Sequence of chain 1.B:
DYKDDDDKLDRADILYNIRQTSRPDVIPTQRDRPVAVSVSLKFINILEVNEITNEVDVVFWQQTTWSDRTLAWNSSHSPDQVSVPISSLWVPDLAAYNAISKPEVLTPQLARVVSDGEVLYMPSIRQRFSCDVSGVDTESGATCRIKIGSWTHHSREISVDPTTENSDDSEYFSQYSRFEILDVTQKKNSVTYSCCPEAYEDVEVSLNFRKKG

The small molecule below binds the protein below.
Small molecule (SMILES): CC(=O)N[C@@H]1[C@@H](O)[C@H](O)[C@@H](CO)O[C@H]1O

Binding-site contacts:
Ligand atom C2 contacts residue ASN74 of chain 1.B at 2.5 Å.
Ligand atom C4 contacts residue ASN74 of chain 1.B at 4.3 Å.
Ligand atom C6 contacts residue SER76 of chain 1.B at 3.4 Å.
Ligand atom O6 contacts residue SER76 of chain 1.B at 3.3 Å (h-bond).
Ligand atom C5 contacts residue SER76 of chain 1.B at 3.1 Å.
Ligand atom O5 contacts residue ASN74 of chain 1.B at 2.4 Å (h-bond).
Ligand atom C5 contacts residue ASN74 of chain 1.B at 3.6 Å.
Ligand atom C7 contacts residue ASN74 of chain 1.B at 3.5 Å.
Ligand atom C6 contacts residue HIS77 of chain 1.B at 4.4 Å.
Ligand atom C1 contacts residue ASN74 of chain 1.B at 1.4 Å.
Ligand atom C1 contacts residue SER76 of chain 1.B at 3.7 Å.
Ligand atom O6 contacts residue HIS77 of chain 1.B at 4.2 Å.
Ligand atom O7 contacts residue ASN74 of chain 1.B at 3.7 Å.
Ligand atom O5 contacts residue SER76 of chain 1.B at 3.2 Å (h-bond).
Ligand atom C3 contacts residue ASN74 of chain 1.B at 3.8 Å.
Ligand atom N2 contacts residue ASN74 of chain 1.B at 2.9 Å (h-bond).